Sequence of chain 2.B:
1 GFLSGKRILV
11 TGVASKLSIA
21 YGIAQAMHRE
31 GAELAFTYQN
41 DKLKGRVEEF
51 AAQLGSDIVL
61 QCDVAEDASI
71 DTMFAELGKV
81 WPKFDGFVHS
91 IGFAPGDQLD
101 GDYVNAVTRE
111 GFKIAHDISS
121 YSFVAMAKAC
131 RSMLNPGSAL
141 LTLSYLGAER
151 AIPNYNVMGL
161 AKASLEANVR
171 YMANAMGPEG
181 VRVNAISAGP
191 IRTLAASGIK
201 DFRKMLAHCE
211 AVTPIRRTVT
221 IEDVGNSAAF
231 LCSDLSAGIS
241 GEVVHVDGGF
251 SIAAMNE

This protein binds this small molecule.
Small molecule (SMILES): Cc1ccc(S(=O)(=O)N2N=Cc3ccccc3B2O)cc1

Binding-site contacts:
Ligand atom B1 contacts residue NAD1 of chain 2.E at 1.5 Å.
Ligand atom C15 contacts residue PHE93 of chain 2.B at 4.0 Å (hydrophobic).
Ligand atom C18 contacts residue ALA94 of chain 2.B at 3.9 Å (hydrophobic).
Ligand atom C1 contacts residue ILE199 of chain 2.B at 4.0 Å (hydrophobic).
Ligand atom O3 contacts residue GLY92 of chain 2.B at 3.2 Å.
Ligand atom C7 contacts residue NAD1 of chain 2.E at 3.3 Å.
Ligand atom C5 contacts residue TYR155 of chain 2.B at 3.7 Å (hydrophobic).
Ligand atom C15 contacts residue GLY92 of chain 2.B at 4.0 Å.
Ligand atom O1 contacts residue NAD1 of chain 2.E at 2.5 Å (h-bond).
Ligand atom C7 contacts residue PHE202 of chain 2.B at 3.8 Å (hydrophobic).
Ligand atom C16 contacts residue GLY92 of chain 2.B at 3.6 Å.
Ligand atom C2 contacts residue NAD1 of chain 2.E at 3.7 Å.
Ligand atom O2 contacts residue GLY92 of chain 2.B at 3.3 Å (h-bond).
Ligand atom O3 contacts residue PHE93 of chain 2.B at 3.7 Å.
Ligand atom N2 contacts residue NAD1 of chain 2.E at 2.4 Å (h-bond).
Ligand atom C21 contacts residue LEU99 of chain 2.B at 3.3 Å (hydrophobic).
Ligand atom O1 contacts residue MET158 of chain 2.B at 3.3 Å.
Ligand atom O3 contacts residue MET158 of chain 2.B at 3.2 Å.
Ligand atom C1 contacts residue NAD1 of chain 2.E at 3.4 Å.
Ligand atom C18 contacts residue LEU99 of chain 2.B at 4.1 Å (hydrophobic).
Ligand atom C8 contacts residue NAD1 of chain 2.E at 3.3 Å.
Ligand atom N1 contacts residue NAD1 of chain 2.E at 3.3 Å.
Ligand atom S1 contacts residue NAD1 of chain 2.E at 3.4 Å (h-bond).
Ligand atom O2 contacts residue NAD1 of chain 2.E at 3.4 Å.
Ligand atom C20 contacts residue MET158 of chain 2.B at 4.0 Å (hydrophobic).
Ligand atom C7 contacts residue ILE199 of chain 2.B at 4.1 Å (hydrophobic).
Ligand atom O3 contacts residue NAD1 of chain 2.E at 3.2 Å (h-bond).
Ligand atom S1 contacts residue GLY92 of chain 2.B at 3.9 Å.
Ligand atom O1 contacts residue TYR155 of chain 2.B at 2.5 Å (h-bond).
Ligand atom C5 contacts residue TYR145 of chain 2.B at 4.0 Å (hydrophobic).
Ligand atom O1 contacts residue LYS162 of chain 2.B at 3.5 Å.
Ligand atom C6 contacts residue NAD1 of chain 2.E at 3.5 Å.
Ligand atom C21 contacts residue ALA94 of chain 2.B at 3.0 Å (hydrophobic).
Ligand atom C4 contacts residue NAD1 of chain 2.E at 2.5 Å.
Ligand atom C16 contacts residue PHE93 of chain 2.B at 3.8 Å (hydrophobic).
Ligand atom B1 contacts residue TYR155 of chain 2.B at 3.9 Å.
Ligand atom C5 contacts residue NAD1 of chain 2.E at 3.1 Å.
Ligand atom C8 contacts residue ILE199 of chain 2.B at 3.8 Å (hydrophobic).
Ligand atom C6 contacts residue TYR145 of chain 2.B at 3.7 Å (hydrophobic).
Ligand atom C19 contacts residue LEU99 of chain 2.B at 3.9 Å (hydrophobic).